Sequence of chain 2.A:
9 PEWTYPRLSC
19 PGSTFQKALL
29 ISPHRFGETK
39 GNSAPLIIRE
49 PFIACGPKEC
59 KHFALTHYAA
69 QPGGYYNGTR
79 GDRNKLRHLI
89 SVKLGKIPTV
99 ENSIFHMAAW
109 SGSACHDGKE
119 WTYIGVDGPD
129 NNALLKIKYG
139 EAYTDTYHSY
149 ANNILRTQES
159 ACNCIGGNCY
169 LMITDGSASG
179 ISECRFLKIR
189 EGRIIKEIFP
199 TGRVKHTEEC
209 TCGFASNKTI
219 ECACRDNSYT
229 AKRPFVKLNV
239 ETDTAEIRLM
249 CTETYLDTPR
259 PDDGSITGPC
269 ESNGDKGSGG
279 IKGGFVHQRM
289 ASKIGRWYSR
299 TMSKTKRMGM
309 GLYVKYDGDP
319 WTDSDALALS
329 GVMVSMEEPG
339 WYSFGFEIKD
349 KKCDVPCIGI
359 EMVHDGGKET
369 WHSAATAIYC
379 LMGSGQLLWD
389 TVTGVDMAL

Binding-site contacts:
Ligand atom O14 contacts residue ARG81 of chain 2.A at 2.7 Å (salt-bridge).
Ligand atom C37 contacts residue GLU206 of chain 2.A at 3.4 Å.
Ligand atom O9 contacts residue ASP80 of chain 2.A at 2.7 Å (salt-bridge).
Ligand atom N27 contacts residue TRP108 of chain 2.A at 2.8 Å (h-bond).
Ligand atom C3 contacts residue GLU207 of chain 2.A at 3.8 Å.
Ligand atom C2 contacts residue TYR340 of chain 2.A at 3.7 Å (hydrophobic).
Ligand atom C1 contacts residue TYR340 of chain 2.A at 3.1 Å (hydrophobic).
Ligand atom N25 contacts residue GLU48 of chain 2.A at 3.8 Å.
Ligand atom N27 contacts residue GLU157 of chain 2.A at 3.0 Å (salt-bridge).
Ligand atom C38 contacts residue GLU206 of chain 2.A at 3.2 Å.
Ligand atom C2 contacts residue ASP80 of chain 2.A at 3.1 Å.
Ligand atom C26 contacts residue TRP108 of chain 2.A at 3.8 Å (hydrophobic).
Ligand atom C5 contacts residue ASP80 of chain 2.A at 3.5 Å.
Ligand atom O8 contacts residue TYR340 of chain 2.A at 3.1 Å (h-bond).
Ligand atom N30 contacts residue ARG85 of chain 2.A at 3.2 Å (salt-bridge).
Ligand atom C1 contacts residue GLU48 of chain 2.A at 3.7 Å.
Ligand atom C4 contacts residue ASP80 of chain 2.A at 3.7 Å.
Ligand atom C1 contacts residue ASP80 of chain 2.A at 3.1 Å.
Ligand atom C6 contacts residue ARG305 of chain 2.A at 3.6 Å.
Ligand atom C26 contacts residue ASP80 of chain 2.A at 3.9 Å.
Ligand atom O7 contacts residue ARG223 of chain 2.A at 3.0 Å (salt-bridge).
Ligand atom O8 contacts residue ARG47 of chain 2.A at 2.9 Å (salt-bridge).
Ligand atom C3 contacts residue TYR340 of chain 2.A at 3.4 Å (hydrophobic).
Ligand atom C38 contacts residue ARG223 of chain 2.A at 3.7 Å.
Ligand atom C6 contacts residue TYR340 of chain 2.A at 2.9 Å (hydrophobic).
Ligand atom O7 contacts residue TYR340 of chain 2.A at 3.0 Å (h-bond).
Ligand atom N30 contacts residue ASP80 of chain 2.A at 3.0 Å (salt-bridge).
Ligand atom C4 contacts residue TYR340 of chain 2.A at 3.6 Å (hydrophobic).
Ligand atom O14 contacts residue ASP80 of chain 2.A at 3.5 Å.
Ligand atom C5 contacts residue TYR340 of chain 2.A at 3.4 Å (hydrophobic).
Ligand atom C1 contacts residue ARG47 of chain 2.A at 3.7 Å.
Ligand atom C13 contacts residue ARG81 of chain 2.A at 3.8 Å.
Ligand atom C37 contacts residue GLU207 of chain 2.A at 3.8 Å.
Ligand atom C15 contacts residue ARG154 of chain 2.A at 3.6 Å.
Ligand atom N30 contacts residue GLU48 of chain 2.A at 3.7 Å.
Ligand atom C26 contacts residue GLU48 of chain 2.A at 3.7 Å.
Ligand atom O8 contacts residue ARG305 of chain 2.A at 2.9 Å (salt-bridge).
Ligand atom C39 contacts residue ALA176 of chain 2.A at 3.7 Å (hydrophobic).
Ligand atom C36 contacts residue ARG154 of chain 2.A at 3.9 Å.
Ligand atom O7 contacts residue ARG305 of chain 2.A at 3.0 Å (salt-bridge).

A protein and the small-molecule ligand that binds it are described below.
Small molecule (SMILES): CCC(CC)[C@H](NC(C)=O)[C@@H]1[C@H](O)[C@@H](C(=O)O)C[C@H]1NC(=N)N